The small molecule below binds the protein below.
Small molecule (SMILES): CC(=O)N[C@H]1[C@H](O[C@H]2[C@H](O)[C@@H](NC(C)=O)CO[C@@H]2CO)O[C@H](CO)[C@@H](O)[C@@H]1O

Sequence of chain 1.A:
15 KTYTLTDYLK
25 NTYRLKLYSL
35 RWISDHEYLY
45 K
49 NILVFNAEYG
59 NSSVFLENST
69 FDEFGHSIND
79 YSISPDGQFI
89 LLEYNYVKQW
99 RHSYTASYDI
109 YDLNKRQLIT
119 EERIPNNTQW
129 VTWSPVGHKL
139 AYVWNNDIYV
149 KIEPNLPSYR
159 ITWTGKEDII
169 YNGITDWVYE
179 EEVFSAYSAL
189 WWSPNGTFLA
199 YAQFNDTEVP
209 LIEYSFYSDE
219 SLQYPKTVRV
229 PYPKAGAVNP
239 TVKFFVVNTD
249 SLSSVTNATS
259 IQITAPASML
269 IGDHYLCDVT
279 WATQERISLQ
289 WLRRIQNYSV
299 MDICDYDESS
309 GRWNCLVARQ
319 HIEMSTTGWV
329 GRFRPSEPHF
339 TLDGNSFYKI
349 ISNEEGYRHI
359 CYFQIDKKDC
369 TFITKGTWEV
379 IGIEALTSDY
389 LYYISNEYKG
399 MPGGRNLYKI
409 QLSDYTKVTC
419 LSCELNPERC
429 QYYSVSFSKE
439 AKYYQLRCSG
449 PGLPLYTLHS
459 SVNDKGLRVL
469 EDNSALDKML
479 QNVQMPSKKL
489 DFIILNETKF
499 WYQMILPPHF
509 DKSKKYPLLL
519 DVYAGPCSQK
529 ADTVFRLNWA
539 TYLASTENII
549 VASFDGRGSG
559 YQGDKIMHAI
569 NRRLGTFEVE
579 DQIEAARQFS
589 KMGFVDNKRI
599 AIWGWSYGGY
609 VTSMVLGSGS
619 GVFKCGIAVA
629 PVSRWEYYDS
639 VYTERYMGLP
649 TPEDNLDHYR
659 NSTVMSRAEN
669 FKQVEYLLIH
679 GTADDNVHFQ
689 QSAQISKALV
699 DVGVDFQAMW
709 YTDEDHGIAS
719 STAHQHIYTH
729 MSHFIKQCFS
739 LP

Binding-site contacts:
Ligand atom O7 contacts residue TRP161 of chain 1.A at 3.3 Å.
Ligand atom C4 contacts residue TRP161 of chain 1.A at 4.5 Å (hydrophobic).
Ligand atom C4 contacts residue ASN255 of chain 1.A at 4.3 Å.
Ligand atom C6 contacts residue TRP161 of chain 1.A at 4.0 Å (hydrophobic).
Ligand atom N2 contacts residue ASN255 of chain 1.A at 2.9 Å (h-bond).
Ligand atom O7 contacts residue ASN255 of chain 1.A at 3.4 Å (h-bond).
Ligand atom C1 contacts residue TRP161 of chain 1.A at 3.8 Å (hydrophobic).
Ligand atom C3 contacts residue TRP161 of chain 1.A at 4.3 Å (hydrophobic).
Ligand atom O5 contacts residue ASN255 of chain 1.A at 2.4 Å (h-bond).
Ligand atom O5 contacts residue TRP161 of chain 1.A at 4.0 Å.
Ligand atom C1 contacts residue ASN255 of chain 1.A at 1.4 Å.
Ligand atom C3 contacts residue ASN255 of chain 1.A at 3.8 Å.
Ligand atom C5 contacts residue ASN255 of chain 1.A at 3.7 Å.
Ligand atom C2 contacts residue ASN255 of chain 1.A at 2.5 Å.
Ligand atom C7 contacts residue ASN255 of chain 1.A at 3.6 Å.
Ligand atom O4 contacts residue TRP161 of chain 1.A at 4.2 Å.
Ligand atom C5 contacts residue TRP161 of chain 1.A at 3.6 Å (hydrophobic).